Sequence of chain 1.E:
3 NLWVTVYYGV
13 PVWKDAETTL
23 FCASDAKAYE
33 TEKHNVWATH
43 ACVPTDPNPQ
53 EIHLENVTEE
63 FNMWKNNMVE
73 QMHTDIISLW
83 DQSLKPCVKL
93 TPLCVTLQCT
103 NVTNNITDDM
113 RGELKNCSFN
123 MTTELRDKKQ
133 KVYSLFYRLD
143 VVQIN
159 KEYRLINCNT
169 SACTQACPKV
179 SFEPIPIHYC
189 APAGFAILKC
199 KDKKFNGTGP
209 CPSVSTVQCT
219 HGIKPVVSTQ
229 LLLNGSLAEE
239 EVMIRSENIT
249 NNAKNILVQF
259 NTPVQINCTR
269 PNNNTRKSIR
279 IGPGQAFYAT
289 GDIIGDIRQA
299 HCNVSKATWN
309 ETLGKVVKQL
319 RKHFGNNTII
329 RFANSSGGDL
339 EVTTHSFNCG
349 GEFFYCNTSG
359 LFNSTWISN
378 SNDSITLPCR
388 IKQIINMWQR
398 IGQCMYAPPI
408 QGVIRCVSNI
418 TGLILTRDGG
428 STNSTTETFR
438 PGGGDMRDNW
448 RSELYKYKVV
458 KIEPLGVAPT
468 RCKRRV

Binding-site contacts:
Ligand atom C5 contacts residue ILE164 of chain 1.E at 4.2 Å (hydrophobic).
Ligand atom C3 contacts residue ASN167 of chain 1.E at 3.8 Å.
Ligand atom C1 contacts residue ASN167 of chain 1.E at 1.4 Å.
Ligand atom C5 contacts residue ASN167 of chain 1.E at 3.7 Å.
Ligand atom C7 contacts residue ASN167 of chain 1.E at 3.4 Å.
Ligand atom O6 contacts residue ILE164 of chain 1.E at 3.8 Å.
Ligand atom C2 contacts residue ASN167 of chain 1.E at 2.5 Å.
Ligand atom O5 contacts residue ASN167 of chain 1.E at 2.4 Å (h-bond).
Ligand atom N2 contacts residue ASN167 of chain 1.E at 2.9 Å (h-bond).
Ligand atom N2 contacts residue THR168 of chain 1.E at 4.4 Å.
Ligand atom C8 contacts residue ASN167 of chain 1.E at 3.9 Å.
Ligand atom C1 contacts residue ARG162 of chain 1.E at 4.0 Å.
Ligand atom O5 contacts residue ARG162 of chain 1.E at 3.6 Å (salt-bridge).
Ligand atom C4 contacts residue ASN167 of chain 1.E at 4.2 Å.
Ligand atom C6 contacts residue ILE164 of chain 1.E at 3.9 Å (hydrophobic).
Ligand atom O7 contacts residue ASN167 of chain 1.E at 3.6 Å.

This protein binds this small molecule.
Small molecule (SMILES): CC(=O)N[C@H]1[C@H](O[C@H]2[C@H](O)[C@@H](NC(C)=O)CO[C@@H]2CO)O[C@H](CO)[C@@H](O)[C@@H]1O